Binding-site contacts:
Ligand atom N1 contacts residue SER139 of chain 1.B at 3.6 Å.
Ligand atom N6 contacts residue HIS137 of chain 1.B at 4.5 Å.
Ligand atom N9 contacts residue HIS137 of chain 1.B at 4.1 Å.
Ligand atom O3A contacts residue PO41 of chain 1.J at 3.7 Å.
Ligand atom C6 contacts residue CYS138 of chain 1.B at 4.4 Å (hydrophobic).
Ligand atom O1B contacts residue PO41 of chain 1.J at 3.9 Å.
Ligand atom O3B contacts residue HIS136 of chain 1.B at 3.9 Å.
Ligand atom O4' contacts residue HIS136 of chain 1.B at 4.5 Å.
Ligand atom C6 contacts residue HIS137 of chain 1.B at 4.3 Å.
Ligand atom O4' contacts residue ILE238 of chain 1.B at 4.2 Å.
Ligand atom N3 contacts residue MET148 of chain 1.B at 4.5 Å.
Ligand atom C4 contacts residue HIS137 of chain 1.B at 4.2 Å.
Ligand atom O2 contacts residue PHE241 of chain 1.B at 4.2 Å.
Ligand atom C8 contacts residue HIS137 of chain 1.B at 3.6 Å.
Ligand atom C6 contacts residue SER139 of chain 1.B at 3.4 Å.
Ligand atom O3B contacts residue HIS137 of chain 1.B at 2.7 Å (h-bond).
Ligand atom O2A contacts residue HIS136 of chain 1.B at 4.3 Å.
Ligand atom PB contacts residue HIS136 of chain 1.B at 4.1 Å.
Ligand atom O1B contacts residue HIS136 of chain 1.B at 3.5 Å (h-bond).
Ligand atom PA contacts residue PO41 of chain 1.J at 3.3 Å.
Ligand atom O1B contacts residue LYS131 of chain 1.B at 2.5 Å (salt-bridge).
Ligand atom PB contacts residue LYS131 of chain 1.B at 3.7 Å.
Ligand atom PB contacts residue HIS137 of chain 1.B at 4.1 Å.
Ligand atom O2 contacts residue ILE238 of chain 1.B at 4.3 Å.
Ligand atom O2A contacts residue PO41 of chain 1.J at 2.7 Å (h-bond).
Ligand atom O2B contacts residue LYS131 of chain 1.B at 3.5 Å (salt-bridge).
Ligand atom PB contacts residue PO41 of chain 1.J at 4.4 Å.
Ligand atom C5 contacts residue HIS137 of chain 1.B at 3.7 Å.
Ligand atom N6 contacts residue CYS138 of chain 1.B at 4.2 Å.
Ligand atom O1A contacts residue LYS131 of chain 1.B at 4.5 Å.
Ligand atom N7 contacts residue HIS137 of chain 1.B at 3.3 Å (h-bond).
Ligand atom O1B contacts residue HIS137 of chain 1.B at 3.5 Å (h-bond).
Ligand atom O2' contacts residue ILE238 of chain 1.B at 4.3 Å.
Ligand atom O3' contacts residue ILE238 of chain 1.B at 4.3 Å.
Ligand atom O3A contacts residue HIS136 of chain 1.B at 3.5 Å (h-bond).
Ligand atom C1' contacts residue ILE238 of chain 1.B at 4.3 Å (hydrophobic).
Ligand atom N6 contacts residue SER139 of chain 1.B at 2.3 Å (h-bond).
Ligand atom O1A contacts residue PO41 of chain 1.J at 3.2 Å (h-bond).

A small-molecule ligand and the protein it binds are described below.
Small molecule (SMILES): Nc1ncnc2c1ncn2[C@@H]1O[C@H](CO[P](=O)(O)OP(=O)(O)O)[C@@H](OP(=O)(O)O)[C@H]1O

Sequence of chain 1.B:
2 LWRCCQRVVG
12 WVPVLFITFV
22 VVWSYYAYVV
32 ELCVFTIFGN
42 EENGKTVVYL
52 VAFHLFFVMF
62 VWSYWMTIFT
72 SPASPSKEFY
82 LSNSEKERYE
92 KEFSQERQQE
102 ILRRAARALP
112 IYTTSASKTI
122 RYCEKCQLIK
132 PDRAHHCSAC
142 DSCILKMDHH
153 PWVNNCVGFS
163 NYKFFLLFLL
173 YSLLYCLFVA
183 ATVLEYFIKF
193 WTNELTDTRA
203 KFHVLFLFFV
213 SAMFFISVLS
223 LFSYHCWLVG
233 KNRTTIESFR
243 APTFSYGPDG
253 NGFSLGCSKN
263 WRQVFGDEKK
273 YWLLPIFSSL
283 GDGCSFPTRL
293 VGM